This small molecule binds to this protein.
Small molecule (SMILES): N[C@@H](Cc1ccccc1)C(=O)NCC=O

Sequence of chain 8.QA:
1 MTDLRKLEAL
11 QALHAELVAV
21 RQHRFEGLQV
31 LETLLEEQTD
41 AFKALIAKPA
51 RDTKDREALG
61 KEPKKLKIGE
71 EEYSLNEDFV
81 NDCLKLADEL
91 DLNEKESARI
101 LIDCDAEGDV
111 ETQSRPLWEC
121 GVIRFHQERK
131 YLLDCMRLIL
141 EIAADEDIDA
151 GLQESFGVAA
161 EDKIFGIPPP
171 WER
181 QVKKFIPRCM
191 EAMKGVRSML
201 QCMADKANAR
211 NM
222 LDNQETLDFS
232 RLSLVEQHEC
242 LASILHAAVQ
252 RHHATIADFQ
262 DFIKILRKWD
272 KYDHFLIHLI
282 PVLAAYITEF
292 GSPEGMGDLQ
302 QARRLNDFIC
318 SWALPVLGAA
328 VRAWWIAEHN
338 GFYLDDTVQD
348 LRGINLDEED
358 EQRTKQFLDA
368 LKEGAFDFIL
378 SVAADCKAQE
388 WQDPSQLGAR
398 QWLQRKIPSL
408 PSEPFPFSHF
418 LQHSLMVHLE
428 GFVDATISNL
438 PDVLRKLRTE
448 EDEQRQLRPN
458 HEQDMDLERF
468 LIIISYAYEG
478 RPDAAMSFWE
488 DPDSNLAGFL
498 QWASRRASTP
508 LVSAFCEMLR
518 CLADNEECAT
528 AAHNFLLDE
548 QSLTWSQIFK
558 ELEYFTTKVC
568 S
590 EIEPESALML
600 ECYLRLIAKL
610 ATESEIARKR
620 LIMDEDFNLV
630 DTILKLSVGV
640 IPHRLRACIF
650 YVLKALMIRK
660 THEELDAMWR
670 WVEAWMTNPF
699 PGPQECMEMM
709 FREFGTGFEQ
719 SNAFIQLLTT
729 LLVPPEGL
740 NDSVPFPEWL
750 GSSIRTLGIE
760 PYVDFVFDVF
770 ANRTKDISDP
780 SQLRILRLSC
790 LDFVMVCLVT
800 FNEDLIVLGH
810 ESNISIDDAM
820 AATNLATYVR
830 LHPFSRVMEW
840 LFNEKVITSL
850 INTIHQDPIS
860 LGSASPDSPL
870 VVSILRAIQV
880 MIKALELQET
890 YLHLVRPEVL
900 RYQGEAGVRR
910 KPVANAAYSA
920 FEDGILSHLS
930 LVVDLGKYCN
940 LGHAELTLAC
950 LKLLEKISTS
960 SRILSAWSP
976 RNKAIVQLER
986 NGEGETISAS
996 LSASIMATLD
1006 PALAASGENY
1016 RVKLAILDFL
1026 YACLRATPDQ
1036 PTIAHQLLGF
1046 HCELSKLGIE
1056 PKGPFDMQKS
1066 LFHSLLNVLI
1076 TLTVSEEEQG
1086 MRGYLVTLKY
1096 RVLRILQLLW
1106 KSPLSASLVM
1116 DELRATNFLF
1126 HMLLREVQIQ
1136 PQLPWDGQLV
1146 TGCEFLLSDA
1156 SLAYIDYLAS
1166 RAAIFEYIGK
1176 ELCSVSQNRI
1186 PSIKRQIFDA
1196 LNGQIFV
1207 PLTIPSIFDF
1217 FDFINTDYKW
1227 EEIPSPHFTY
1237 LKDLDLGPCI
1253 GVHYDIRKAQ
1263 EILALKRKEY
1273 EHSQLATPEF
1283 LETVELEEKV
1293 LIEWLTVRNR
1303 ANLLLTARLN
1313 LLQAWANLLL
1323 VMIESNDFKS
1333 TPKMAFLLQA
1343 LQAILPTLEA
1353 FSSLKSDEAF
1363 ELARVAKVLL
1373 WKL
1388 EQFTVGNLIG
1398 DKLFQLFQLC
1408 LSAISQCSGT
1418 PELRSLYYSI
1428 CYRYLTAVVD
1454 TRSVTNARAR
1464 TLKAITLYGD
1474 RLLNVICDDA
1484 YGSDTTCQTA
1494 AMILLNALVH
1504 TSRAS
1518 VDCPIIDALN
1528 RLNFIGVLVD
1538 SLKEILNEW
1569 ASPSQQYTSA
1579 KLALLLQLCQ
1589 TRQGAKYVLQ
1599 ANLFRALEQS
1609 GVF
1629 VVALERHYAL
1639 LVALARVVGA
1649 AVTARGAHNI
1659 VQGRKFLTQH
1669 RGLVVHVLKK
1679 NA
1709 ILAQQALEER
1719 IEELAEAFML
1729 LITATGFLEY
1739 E

Binding-site contacts:
Ligand atom CG contacts residue ASN492 of chain 8.QA at 4.3 Å.
Ligand atom C contacts residue ARG442 of chain 8.QA at 4.4 Å.
Ligand atom CD1 contacts residue PHE496 of chain 8.QA at 3.7 Å (hydrophobic).
Ligand atom CE2 contacts residue ARG442 of chain 8.QA at 3.6 Å.
Ligand atom CD1 contacts residue ILE434 of chain 8.QA at 4.1 Å (hydrophobic).
Ligand atom CZ contacts residue PRO438 of chain 8.QA at 3.4 Å (hydrophobic).
Ligand atom N contacts residue ASN492 of chain 8.QA at 3.3 Å (h-bond).
Ligand atom CD2 contacts residue ARG442 of chain 8.QA at 3.5 Å.
Ligand atom N contacts residue SER491 of chain 8.QA at 4.1 Å.
Ligand atom C contacts residue ASN492 of chain 8.QA at 4.0 Å.
Ligand atom CD2 contacts residue PRO438 of chain 8.QA at 4.4 Å (hydrophobic).
Ligand atom CD1 contacts residue PRO438 of chain 8.QA at 4.4 Å (hydrophobic).
Ligand atom CB contacts residue GLY495 of chain 8.QA at 3.9 Å.
Ligand atom CB contacts residue ASN492 of chain 8.QA at 3.8 Å.
Ligand atom CE1 contacts residue ILE434 of chain 8.QA at 3.9 Å (hydrophobic).
Ligand atom CG contacts residue GLY495 of chain 8.QA at 4.4 Å.
Ligand atom CB contacts residue PHE496 of chain 8.QA at 3.9 Å (hydrophobic).
Ligand atom CA contacts residue ARG442 of chain 8.QA at 3.6 Å.
Ligand atom O contacts residue ASN492 of chain 8.QA at 4.2 Å.
Ligand atom CD1 contacts residue ASN492 of chain 8.QA at 3.9 Å.
Ligand atom CG contacts residue PHE496 of chain 8.QA at 4.0 Å (hydrophobic).
Ligand atom CZ contacts residue PHE496 of chain 8.QA at 3.9 Å (hydrophobic).
Ligand atom O contacts residue PRO438 of chain 8.QA at 4.0 Å.
Ligand atom CE1 contacts residue PHE496 of chain 8.QA at 3.6 Å (hydrophobic).
Ligand atom CA contacts residue ASN492 of chain 8.QA at 3.3 Å.
Ligand atom CE1 contacts residue PRO438 of chain 8.QA at 3.8 Å (hydrophobic).
Ligand atom CE2 contacts residue PRO438 of chain 8.QA at 3.7 Å (hydrophobic).
Ligand atom O contacts residue ARG442 of chain 8.QA at 4.3 Å.
Ligand atom N contacts residue ARG442 of chain 8.QA at 4.2 Å.